Sequence of chain 1.A:
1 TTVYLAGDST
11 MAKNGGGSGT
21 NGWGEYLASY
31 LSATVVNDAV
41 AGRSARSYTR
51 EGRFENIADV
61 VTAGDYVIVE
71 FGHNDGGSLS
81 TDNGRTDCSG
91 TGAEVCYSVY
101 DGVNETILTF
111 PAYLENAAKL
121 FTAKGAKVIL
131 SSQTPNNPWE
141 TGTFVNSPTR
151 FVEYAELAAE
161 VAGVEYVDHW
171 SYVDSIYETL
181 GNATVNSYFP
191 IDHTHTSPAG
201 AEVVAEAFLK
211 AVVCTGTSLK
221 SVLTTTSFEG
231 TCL

Binding-site contacts:
Ligand atom C1 contacts residue ALA183 of chain 1.A at 4.4 Å (hydrophobic).
Ligand atom C3 contacts residue ASN182 of chain 1.A at 3.8 Å.
Ligand atom C1 contacts residue ASN186 of chain 1.A at 3.9 Å.
Ligand atom O7 contacts residue ASN182 of chain 1.A at 3.7 Å.
Ligand atom N2 contacts residue ASN182 of chain 1.A at 3.1 Å (h-bond).
Ligand atom C5 contacts residue ASN182 of chain 1.A at 3.6 Å.
Ligand atom C7 contacts residue GLY142 of chain 1.A at 4.0 Å.
Ligand atom C1 contacts residue ASN182 of chain 1.A at 1.4 Å.
Ligand atom C2 contacts residue ASN182 of chain 1.A at 2.4 Å.
Ligand atom C6 contacts residue ASN186 of chain 1.A at 4.2 Å.
Ligand atom C8 contacts residue GLY142 of chain 1.A at 3.6 Å.
Ligand atom C7 contacts residue ASN182 of chain 1.A at 3.6 Å.
Ligand atom C5 contacts residue ASN186 of chain 1.A at 4.3 Å.
Ligand atom N2 contacts residue GLY142 of chain 1.A at 3.8 Å.
Ligand atom C4 contacts residue ASN182 of chain 1.A at 4.2 Å.
Ligand atom C6 contacts residue ALA183 of chain 1.A at 4.5 Å (hydrophobic).
Ligand atom O6 contacts residue ALA183 of chain 1.A at 3.8 Å.
Ligand atom O5 contacts residue ALA183 of chain 1.A at 3.9 Å.
Ligand atom O5 contacts residue ASN186 of chain 1.A at 3.8 Å.
Ligand atom O5 contacts residue ASN182 of chain 1.A at 2.3 Å (h-bond).

The protein below binds the small molecule below.
Small molecule (SMILES): CC(=O)N[C@H]1[C@H](O[C@H]2[C@H](O)[C@@H](NC(C)=O)CO[C@@H]2CO)O[C@H](CO)[C@@H](O[C@@H]2O[C@H](CO[C@@H]3O[C@H](CO[C@H]4O[C@H](CO)[C@@H](O)[C@H](O)[C@@H]4O)[C@@H](O)[C@H](O[C@H]4O[C@H](CO)[C@@H](O)[C@H](O)[C@@H]4O)[C@@H]3O)[C@@H](O)[C@H](O)[C@@H]2O)[C@@H]1O